This protein binds this small molecule.
Small molecule (SMILES): Nc1ncnc2c1ncn2[C@H]1C[C@H](O)[C@@H](CO[P](=O)(O)O[P](=O)(O)OP(=O)(O)O)O1

Binding-site contacts:
Ligand atom N6 contacts residue ASN252 of chain 1.H at 3.0 Å (h-bond).
Ligand atom O1A contacts residue ARG227 of chain 1.H at 2.7 Å (salt-bridge).
Ligand atom O2G contacts residue LYS417 of chain 1.H at 3.6 Å (salt-bridge).
Ligand atom O2A contacts residue HIS270 of chain 1.E at 2.5 Å (h-bond).
Ligand atom O3' contacts residue VAL50 of chain 1.E at 3.1 Å (h-bond).
Ligand atom PG contacts residue MG1 of chain 1.EB at 3.5 Å.
Ligand atom C5' contacts residue GTP1 of chain 1.GB at 3.5 Å.
Ligand atom O1A contacts residue LYS248 of chain 1.H at 2.8 Å (salt-bridge).
Ligand atom C8 contacts residue ARG227 of chain 1.H at 3.5 Å.
Ligand atom C2 contacts residue ASN13 of chain 1.F at 3.6 Å.
Ligand atom C3' contacts residue VAL50 of chain 1.E at 3.5 Å (hydrophobic).
Ligand atom O3B contacts residue LYS248 of chain 1.H at 3.3 Å (salt-bridge).
Ligand atom O1B contacts residue GTP1 of chain 1.GB at 2.7 Å (h-bond).
Ligand atom N7 contacts residue ARG227 of chain 1.H at 3.3 Å (salt-bridge).
Ligand atom O3G contacts residue LYS417 of chain 1.H at 3.5 Å (salt-bridge).
Ligand atom C5' contacts residue VAL11 of chain 1.F at 3.3 Å (hydrophobic).
Ligand atom O4' contacts residue ARG227 of chain 1.H at 2.8 Å (salt-bridge).
Ligand atom O3A contacts residue GTP1 of chain 1.GB at 3.2 Å (h-bond).
Ligand atom O2G contacts residue MG1 of chain 1.EB at 2.0 Å.
Ligand atom PA contacts residue LYS248 of chain 1.H at 3.4 Å.
Ligand atom O2B contacts residue HIS270 of chain 1.E at 3.2 Å.
Ligand atom C1' contacts residue PHE51 of chain 1.E at 3.4 Å (hydrophobic).
Ligand atom O1G contacts residue ARG246 of chain 1.H at 2.3 Å (salt-bridge).
Ligand atom O3A contacts residue LYS248 of chain 1.H at 3.4 Å (salt-bridge).
Ligand atom O3B contacts residue LYS271 of chain 1.E at 3.2 Å (salt-bridge).
Ligand atom O2B contacts residue LYS271 of chain 1.E at 3.2 Å (salt-bridge).
Ligand atom O1G contacts residue LYS248 of chain 1.H at 3.4 Å (salt-bridge).
Ligand atom N6 contacts residue ARG266 of chain 1.E at 3.4 Å.
Ligand atom C2' contacts residue PHE51 of chain 1.E at 3.6 Å (hydrophobic).
Ligand atom O3' contacts residue ASN13 of chain 1.F at 2.7 Å (h-bond).
Ligand atom N9 contacts residue ARG227 of chain 1.H at 3.2 Å (salt-bridge).
Ligand atom C5 contacts residue ARG227 of chain 1.H at 3.4 Å.
Ligand atom C3' contacts residue GTP1 of chain 1.GB at 3.5 Å.
Ligand atom C4 contacts residue ARG227 of chain 1.H at 3.1 Å.
Ligand atom N3 contacts residue ASN13 of chain 1.F at 3.1 Å (h-bond).
Ligand atom O1B contacts residue MG1 of chain 1.EB at 2.5 Å.
Ligand atom O2G contacts residue GTP1 of chain 1.GB at 2.7 Å (h-bond).
Ligand atom N3 contacts residue ARG227 of chain 1.H at 3.4 Å (salt-bridge).
Ligand atom PB contacts residue GTP1 of chain 1.GB at 3.5 Å.
Ligand atom O3G contacts residue LYS271 of chain 1.E at 3.4 Å (salt-bridge).

Sequence of chain 1.E:
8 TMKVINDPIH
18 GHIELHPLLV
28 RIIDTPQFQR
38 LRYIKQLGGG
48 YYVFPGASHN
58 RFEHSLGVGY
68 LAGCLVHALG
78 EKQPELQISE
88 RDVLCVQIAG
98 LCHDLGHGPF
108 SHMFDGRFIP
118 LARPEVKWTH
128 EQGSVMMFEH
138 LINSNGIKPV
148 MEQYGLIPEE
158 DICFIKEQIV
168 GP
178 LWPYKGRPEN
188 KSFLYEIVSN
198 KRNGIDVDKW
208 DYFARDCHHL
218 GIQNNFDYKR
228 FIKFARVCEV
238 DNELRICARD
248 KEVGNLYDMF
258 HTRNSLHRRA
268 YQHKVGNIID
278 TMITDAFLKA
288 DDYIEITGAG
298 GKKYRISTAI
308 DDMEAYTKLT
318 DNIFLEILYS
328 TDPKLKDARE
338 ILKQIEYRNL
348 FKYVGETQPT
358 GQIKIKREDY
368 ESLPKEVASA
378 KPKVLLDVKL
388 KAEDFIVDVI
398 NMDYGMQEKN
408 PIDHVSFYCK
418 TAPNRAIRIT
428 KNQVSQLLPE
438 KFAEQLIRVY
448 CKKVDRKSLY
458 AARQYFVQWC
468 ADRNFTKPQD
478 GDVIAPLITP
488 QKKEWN

Sequence of chain 1.H:
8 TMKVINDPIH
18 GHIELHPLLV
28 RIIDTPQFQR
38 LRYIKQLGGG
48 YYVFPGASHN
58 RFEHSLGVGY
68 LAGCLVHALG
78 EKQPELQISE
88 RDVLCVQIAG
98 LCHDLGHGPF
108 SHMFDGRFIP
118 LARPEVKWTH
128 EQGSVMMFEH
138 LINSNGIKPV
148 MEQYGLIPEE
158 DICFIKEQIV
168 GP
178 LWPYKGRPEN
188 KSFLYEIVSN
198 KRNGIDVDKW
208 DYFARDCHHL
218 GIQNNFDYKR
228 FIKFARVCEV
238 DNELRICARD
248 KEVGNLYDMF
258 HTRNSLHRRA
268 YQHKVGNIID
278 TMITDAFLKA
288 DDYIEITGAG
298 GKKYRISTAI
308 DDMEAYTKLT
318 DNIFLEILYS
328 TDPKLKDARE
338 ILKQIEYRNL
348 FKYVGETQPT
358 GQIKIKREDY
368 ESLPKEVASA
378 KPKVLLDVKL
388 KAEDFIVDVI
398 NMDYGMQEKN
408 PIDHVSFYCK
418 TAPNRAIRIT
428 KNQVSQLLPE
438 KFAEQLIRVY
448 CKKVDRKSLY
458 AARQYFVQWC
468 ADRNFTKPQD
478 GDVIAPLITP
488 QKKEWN

Sequence of chain 1.F:
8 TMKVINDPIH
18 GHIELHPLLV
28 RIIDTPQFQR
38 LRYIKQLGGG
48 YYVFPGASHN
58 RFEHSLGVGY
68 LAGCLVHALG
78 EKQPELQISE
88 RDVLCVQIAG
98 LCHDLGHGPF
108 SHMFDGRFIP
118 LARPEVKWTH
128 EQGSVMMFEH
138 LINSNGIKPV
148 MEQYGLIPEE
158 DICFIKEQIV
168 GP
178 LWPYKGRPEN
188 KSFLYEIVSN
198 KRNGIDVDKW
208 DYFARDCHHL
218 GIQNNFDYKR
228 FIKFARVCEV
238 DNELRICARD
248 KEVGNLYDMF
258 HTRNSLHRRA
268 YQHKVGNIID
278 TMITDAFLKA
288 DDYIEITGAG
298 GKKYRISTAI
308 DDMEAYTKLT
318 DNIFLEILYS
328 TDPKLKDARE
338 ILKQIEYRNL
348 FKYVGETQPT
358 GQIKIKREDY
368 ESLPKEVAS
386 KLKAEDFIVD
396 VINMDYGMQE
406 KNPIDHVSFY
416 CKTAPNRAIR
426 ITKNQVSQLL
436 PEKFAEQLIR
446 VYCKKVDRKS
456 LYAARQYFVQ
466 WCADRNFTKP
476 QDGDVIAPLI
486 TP